Binding-site contacts:
Ligand atom OAB contacts residue SER338 of chain 1.A at 3.1 Å (h-bond).
Ligand atom OAY contacts residue ASP327 of chain 1.A at 3.5 Å.
Ligand atom CAQ contacts residue PHE328 of chain 1.A at 3.3 Å (hydrophobic).
Ligand atom CAR contacts residue ASN400 of chain 1.A at 3.3 Å.
Ligand atom CAN contacts residue ASN419 of chain 1.A at 3.6 Å.
Ligand atom NAX contacts residue ASP248 of chain 1.A at 2.8 Å (salt-bridge).
Ligand atom CAO contacts residue CYS326 of chain 1.A at 3.4 Å (hydrophobic).
Ligand atom CAM contacts residue PHE328 of chain 1.A at 3.7 Å (hydrophobic).
Ligand atom OAA contacts residue TYR334 of chain 1.A at 3.6 Å.
Ligand atom CAP contacts residue TYR415 of chain 1.A at 3.7 Å (hydrophobic).
Ligand atom CAN contacts residue ASP248 of chain 1.A at 3.2 Å.
Ligand atom CAV contacts residue PHE328 of chain 1.A at 3.3 Å (hydrophobic).
Ligand atom OAY contacts residue PHE328 of chain 1.A at 2.9 Å (h-bond).
Ligand atom CAG contacts residue HIS403 of chain 1.A at 3.6 Å.
Ligand atom CAE contacts residue ARG411 of chain 1.A at 3.8 Å.
Ligand atom NAX contacts residue ASN419 of chain 1.A at 3.2 Å (h-bond).
Ligand atom CAW contacts residue ASP248 of chain 1.A at 3.4 Å.
Ligand atom OAC contacts residue VAL252 of chain 1.A at 3.4 Å.
Ligand atom CAN contacts residue TYR423 of chain 1.A at 3.6 Å (hydrophobic).
Ligand atom CAG contacts residue TYR415 of chain 1.A at 3.7 Å (hydrophobic).
Ligand atom OAA contacts residue PHE328 of chain 1.A at 3.8 Å.
Ligand atom CAH contacts residue PHE329 of chain 1.A at 3.6 Å (hydrophobic).
Ligand atom CAT contacts residue ILE416 of chain 1.A at 3.7 Å (hydrophobic).
Ligand atom OAC contacts residue ASN419 of chain 1.A at 3.3 Å (h-bond).
Ligand atom CAD contacts residue ILE410 of chain 1.A at 3.4 Å (hydrophobic).
Ligand atom CBD contacts residue ASN419 of chain 1.A at 3.4 Å.
Ligand atom CAT contacts residue ASP327 of chain 1.A at 3.6 Å.
Ligand atom CBD contacts residue ASP248 of chain 1.A at 3.4 Å.
Ligand atom CAE contacts residue ILE410 of chain 1.A at 3.5 Å (hydrophobic).
Ligand atom CAS contacts residue ASP248 of chain 1.A at 3.2 Å.
Ligand atom CBD contacts residue PHE396 of chain 1.A at 3.6 Å (hydrophobic).
Ligand atom CAO contacts residue PHE328 of chain 1.A at 3.6 Å (hydrophobic).
Ligand atom OAB contacts residue SER342 of chain 1.A at 3.0 Å (h-bond).
Ligand atom CAS contacts residue PHE328 of chain 1.A at 3.8 Å (hydrophobic).
Ligand atom CAR contacts residue SER338 of chain 1.A at 3.2 Å.
Ligand atom OAA contacts residue SER338 of chain 1.A at 2.8 Å (h-bond).
Ligand atom OAC contacts residue ASP248 of chain 1.A at 2.4 Å (salt-bridge).
Ligand atom CAT contacts residue PHE328 of chain 1.A at 3.7 Å (hydrophobic).
Ligand atom CAI contacts residue VAL249 of chain 1.A at 3.6 Å (hydrophobic).
Ligand atom CAL contacts residue TRP244 of chain 1.A at 3.7 Å (hydrophobic).

Sequence of chain 1.A:
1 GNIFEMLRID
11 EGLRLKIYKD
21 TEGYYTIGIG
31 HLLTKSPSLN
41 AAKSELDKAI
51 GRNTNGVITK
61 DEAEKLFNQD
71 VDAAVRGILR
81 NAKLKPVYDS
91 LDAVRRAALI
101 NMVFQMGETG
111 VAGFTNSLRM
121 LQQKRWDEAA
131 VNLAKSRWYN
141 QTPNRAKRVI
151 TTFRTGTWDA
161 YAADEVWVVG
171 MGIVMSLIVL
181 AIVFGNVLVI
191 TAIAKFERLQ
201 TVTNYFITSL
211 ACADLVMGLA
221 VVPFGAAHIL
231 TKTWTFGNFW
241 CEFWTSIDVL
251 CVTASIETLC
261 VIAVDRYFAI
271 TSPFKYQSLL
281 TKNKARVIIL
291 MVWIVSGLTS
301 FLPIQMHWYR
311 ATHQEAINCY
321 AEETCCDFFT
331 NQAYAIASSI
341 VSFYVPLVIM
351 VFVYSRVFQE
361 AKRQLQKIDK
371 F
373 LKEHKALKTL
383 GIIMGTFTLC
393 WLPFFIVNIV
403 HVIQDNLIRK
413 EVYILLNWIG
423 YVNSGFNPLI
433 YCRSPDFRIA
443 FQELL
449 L

This protein binds this small molecule.
Small molecule (SMILES): OCc1cc([C@@H](O)CNCCCCCCOCCCCc2ccccc2)ccc1O